Sequence of chain 1.B:
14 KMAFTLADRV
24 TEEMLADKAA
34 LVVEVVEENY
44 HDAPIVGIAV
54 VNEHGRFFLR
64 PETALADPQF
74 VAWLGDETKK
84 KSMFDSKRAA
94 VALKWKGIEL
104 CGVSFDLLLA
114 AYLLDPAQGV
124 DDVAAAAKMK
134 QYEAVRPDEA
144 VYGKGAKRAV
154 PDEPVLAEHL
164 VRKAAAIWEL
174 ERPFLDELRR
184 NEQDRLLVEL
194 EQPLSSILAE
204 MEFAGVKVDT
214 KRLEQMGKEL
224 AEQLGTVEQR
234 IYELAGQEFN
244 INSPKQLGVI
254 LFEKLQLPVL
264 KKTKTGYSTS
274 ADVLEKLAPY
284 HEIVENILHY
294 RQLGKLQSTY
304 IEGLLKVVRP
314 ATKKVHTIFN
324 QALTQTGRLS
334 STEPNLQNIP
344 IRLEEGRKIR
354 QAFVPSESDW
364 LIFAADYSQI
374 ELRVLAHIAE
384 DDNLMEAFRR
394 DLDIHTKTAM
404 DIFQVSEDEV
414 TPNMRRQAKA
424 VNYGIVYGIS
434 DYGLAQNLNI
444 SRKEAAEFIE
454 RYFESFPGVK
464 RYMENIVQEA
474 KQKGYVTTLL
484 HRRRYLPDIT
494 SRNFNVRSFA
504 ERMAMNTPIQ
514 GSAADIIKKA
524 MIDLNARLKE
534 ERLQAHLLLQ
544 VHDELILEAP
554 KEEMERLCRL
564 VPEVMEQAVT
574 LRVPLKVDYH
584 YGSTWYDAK

A small-molecule ligand and the protein it binds are described below.
Small molecule (SMILES): Cc1cn([C@H]2CC[C@@H](CO[P](=O)(O)O[P](=O)(O)OP(=O)(O)O)O2)c(=O)[nH]c1=O

Binding-site contacts:
Ligand atom O1G contacts residue ARG418 of chain 1.B at 2.9 Å (salt-bridge).
Ligand atom O2B contacts residue GLN372 of chain 1.B at 3.1 Å (h-bond).
Ligand atom PA contacts residue MG1 of chain 1.J at 3.6 Å.
Ligand atom O1A contacts residue LYS422 of chain 1.B at 2.9 Å (salt-bridge).
Ligand atom O4' contacts residue ARG331 of chain 1.B at 3.1 Å (salt-bridge).
Ligand atom O3G contacts residue ARG418 of chain 1.B at 3.1 Å (salt-bridge).
Ligand atom O3A contacts residue MG1 of chain 1.J at 3.7 Å.
Ligand atom O1G contacts residue LYS422 of chain 1.B at 3.3 Å (salt-bridge).
Ligand atom C4' contacts residue GLU374 of chain 1.B at 3.6 Å.
Ligand atom O2A contacts residue ASP546 of chain 1.B at 2.8 Å (salt-bridge).
Ligand atom C6 contacts residue 2DT9 of chain 1.E at 3.6 Å.
Ligand atom C1' contacts residue ARG331 of chain 1.B at 3.6 Å.
Ligand atom O2B contacts residue ASP546 of chain 1.B at 3.3 Å (salt-bridge).
Ligand atom PB contacts residue MG1 of chain 1.J at 3.2 Å.
Ligand atom O2B contacts residue TYR370 of chain 1.B at 3.4 Å (h-bond).
Ligand atom O2G contacts residue MG1 of chain 1.J at 2.2 Å.
Ligand atom O5' contacts residue 2DT9 of chain 1.E at 3.1 Å.
Ligand atom C5M contacts residue 2DT9 of chain 1.E at 3.7 Å.
Ligand atom O2A contacts residue MG1 of chain 1.J at 2.3 Å.
Ligand atom O3G contacts residue SER371 of chain 1.B at 3.7 Å.
Ligand atom C3' contacts residue TYR426 of chain 1.B at 3.4 Å (hydrophobic).
Ligand atom O3B contacts residue HIS398 of chain 1.B at 3.6 Å (h-bond).
Ligand atom O3G contacts residue GLN372 of chain 1.B at 3.0 Å (h-bond).
Ligand atom C1' contacts residue GLU374 of chain 1.B at 3.8 Å.
Ligand atom O2B contacts residue ILE373 of chain 1.B at 3.3 Å (h-bond).
Ligand atom O3A contacts residue LYS422 of chain 1.B at 3.5 Å.
Ligand atom O2B contacts residue MG1 of chain 1.J at 2.2 Å.
Ligand atom C5 contacts residue 2DT9 of chain 1.E at 3.6 Å.
Ligand atom O3B contacts residue MG1 of chain 1.J at 3.6 Å.
Ligand atom C5' contacts residue 2DT9 of chain 1.E at 3.4 Å.
Ligand atom C2' contacts residue TYR426 of chain 1.B at 3.5 Å (hydrophobic).
Ligand atom O4' contacts residue 2DT9 of chain 1.E at 3.4 Å.
Ligand atom O1B contacts residue TYR426 of chain 1.B at 2.6 Å (h-bond).
Ligand atom C2' contacts residue GLU374 of chain 1.B at 3.4 Å.
Ligand atom O2G contacts residue TYR370 of chain 1.B at 3.2 Å (h-bond).
Ligand atom C5' contacts residue ASP546 of chain 1.B at 3.6 Å.
Ligand atom PG contacts residue MG1 of chain 1.J at 3.4 Å.
Ligand atom O1B contacts residue GLN372 of chain 1.B at 3.2 Å.
Ligand atom O3B contacts residue LYS422 of chain 1.B at 3.6 Å.
Ligand atom O1B contacts residue HIS398 of chain 1.B at 2.9 Å (h-bond).